Binding-site contacts:
Ligand atom FE contacts residue H2S1 of chain 1.H at 2.4 Å.
Ligand atom N1 contacts residue ALA441 of chain 1.B at 3.5 Å.
Ligand atom C3 contacts residue CYS75 of chain 1.B at 3.1 Å (hydrophobic).
Ligand atom O3 contacts residue HIS79 of chain 1.B at 3.6 Å.
Ligand atom N1 contacts residue SER442 of chain 1.B at 2.8 Å (h-bond).
Ligand atom C1 contacts residue CSD486 of chain 1.B at 3.6 Å.
Ligand atom C1 contacts residue SER442 of chain 1.B at 3.8 Å.
Ligand atom C2 contacts residue ALA417 of chain 1.B at 3.6 Å (hydrophobic).
Ligand atom O3 contacts residue CYS489 of chain 1.B at 3.7 Å.
Ligand atom C1 contacts residue ARG419 of chain 1.B at 3.7 Å.
Ligand atom C2 contacts residue NI1 of chain 1.I at 3.5 Å.
Ligand atom C1 contacts residue H2S1 of chain 1.H at 3.1 Å.
Ligand atom C2 contacts residue CYS75 of chain 1.B at 3.0 Å (hydrophobic).
Ligand atom C1 contacts residue NI1 of chain 1.I at 3.4 Å.
Ligand atom C3 contacts residue CYS489 of chain 1.B at 2.9 Å (hydrophobic).
Ligand atom C2 contacts residue ARG419 of chain 1.B at 3.6 Å.
Ligand atom C3 contacts residue NI1 of chain 1.I at 4.0 Å.
Ligand atom N2 contacts residue ARG419 of chain 1.B at 3.0 Å (salt-bridge).
Ligand atom N1 contacts residue ARG419 of chain 1.B at 3.6 Å.
Ligand atom C3 contacts residue ALA417 of chain 1.B at 3.5 Å (hydrophobic).
Ligand atom N1 contacts residue CYS489 of chain 1.B at 3.4 Å.
Ligand atom N1 contacts residue H2S1 of chain 1.H at 4.0 Å.
Ligand atom N2 contacts residue CYS75 of chain 1.B at 3.4 Å.
Ligand atom N2 contacts residue PRO418 of chain 1.B at 3.4 Å.
Ligand atom O3 contacts residue LEU422 of chain 1.B at 3.8 Å.
Ligand atom C3 contacts residue HIS79 of chain 1.B at 3.6 Å.
Ligand atom O3 contacts residue ALA417 of chain 1.B at 3.3 Å.
Ligand atom O3 contacts residue ALA441 of chain 1.B at 3.8 Å.
Ligand atom N1 contacts residue CSD486 of chain 1.B at 3.6 Å.
Ligand atom C1 contacts residue ALA441 of chain 1.B at 4.0 Å (hydrophobic).
Ligand atom N2 contacts residue H2S1 of chain 1.H at 3.7 Å.
Ligand atom N2 contacts residue ALA417 of chain 1.B at 3.3 Å.
Ligand atom O3 contacts residue CYS75 of chain 1.B at 4.0 Å.
Ligand atom FE contacts residue NI1 of chain 1.I at 2.3 Å.
Ligand atom FE contacts residue CYS75 of chain 1.B at 2.3 Å.
Ligand atom C2 contacts residue H2S1 of chain 1.H at 2.9 Å.
Ligand atom FE contacts residue CSD486 of chain 1.B at 3.9 Å.
Ligand atom C1 contacts residue CYS489 of chain 1.B at 3.0 Å (hydrophobic).
Ligand atom FE contacts residue CYS72 of chain 1.B at 4.0 Å.
Ligand atom FE contacts residue CYS489 of chain 1.B at 2.3 Å.

Sequence of chain 1.B:
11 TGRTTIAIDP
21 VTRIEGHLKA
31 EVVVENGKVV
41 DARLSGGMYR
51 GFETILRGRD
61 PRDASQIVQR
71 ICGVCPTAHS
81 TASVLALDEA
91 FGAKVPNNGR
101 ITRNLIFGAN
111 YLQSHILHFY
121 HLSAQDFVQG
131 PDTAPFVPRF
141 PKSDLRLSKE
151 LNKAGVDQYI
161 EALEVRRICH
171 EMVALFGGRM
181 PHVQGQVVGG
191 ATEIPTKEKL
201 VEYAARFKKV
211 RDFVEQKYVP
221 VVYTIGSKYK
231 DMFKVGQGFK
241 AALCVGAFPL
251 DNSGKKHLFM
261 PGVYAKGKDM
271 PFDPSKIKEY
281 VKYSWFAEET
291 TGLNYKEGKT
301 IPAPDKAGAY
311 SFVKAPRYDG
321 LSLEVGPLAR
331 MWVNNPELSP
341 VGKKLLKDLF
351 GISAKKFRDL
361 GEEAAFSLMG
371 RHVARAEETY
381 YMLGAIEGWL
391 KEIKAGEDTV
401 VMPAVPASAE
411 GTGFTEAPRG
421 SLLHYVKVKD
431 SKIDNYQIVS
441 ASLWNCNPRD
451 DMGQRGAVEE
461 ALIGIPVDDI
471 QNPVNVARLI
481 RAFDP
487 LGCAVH

This small molecule binds to this protein.
Small molecule (SMILES): N#C[Fe](=C=O)C#N